Sequence of chain 1.B:
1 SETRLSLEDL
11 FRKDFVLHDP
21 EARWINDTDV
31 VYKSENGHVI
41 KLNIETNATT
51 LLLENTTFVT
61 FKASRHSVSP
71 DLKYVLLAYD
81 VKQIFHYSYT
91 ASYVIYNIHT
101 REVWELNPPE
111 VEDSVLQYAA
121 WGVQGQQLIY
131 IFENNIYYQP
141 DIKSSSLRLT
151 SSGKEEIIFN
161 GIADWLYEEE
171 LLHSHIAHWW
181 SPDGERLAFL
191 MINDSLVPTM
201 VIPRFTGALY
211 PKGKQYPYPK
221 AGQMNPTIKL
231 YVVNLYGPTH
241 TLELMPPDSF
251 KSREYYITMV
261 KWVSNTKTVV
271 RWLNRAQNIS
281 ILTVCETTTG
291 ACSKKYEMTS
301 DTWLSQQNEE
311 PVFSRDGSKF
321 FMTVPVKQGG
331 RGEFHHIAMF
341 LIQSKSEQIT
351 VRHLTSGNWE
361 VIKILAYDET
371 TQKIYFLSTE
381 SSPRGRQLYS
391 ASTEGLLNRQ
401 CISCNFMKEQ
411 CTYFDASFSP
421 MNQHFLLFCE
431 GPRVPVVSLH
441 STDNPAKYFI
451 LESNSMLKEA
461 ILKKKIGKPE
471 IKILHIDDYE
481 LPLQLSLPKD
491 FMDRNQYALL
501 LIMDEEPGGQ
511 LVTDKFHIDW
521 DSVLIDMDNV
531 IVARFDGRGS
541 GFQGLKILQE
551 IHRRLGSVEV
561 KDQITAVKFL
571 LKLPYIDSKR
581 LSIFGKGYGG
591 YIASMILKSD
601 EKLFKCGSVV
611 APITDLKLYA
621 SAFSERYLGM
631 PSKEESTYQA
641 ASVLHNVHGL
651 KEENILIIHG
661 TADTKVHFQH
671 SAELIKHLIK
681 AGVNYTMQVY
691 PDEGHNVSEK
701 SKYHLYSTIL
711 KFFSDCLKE

Sequence of chain 1.A:
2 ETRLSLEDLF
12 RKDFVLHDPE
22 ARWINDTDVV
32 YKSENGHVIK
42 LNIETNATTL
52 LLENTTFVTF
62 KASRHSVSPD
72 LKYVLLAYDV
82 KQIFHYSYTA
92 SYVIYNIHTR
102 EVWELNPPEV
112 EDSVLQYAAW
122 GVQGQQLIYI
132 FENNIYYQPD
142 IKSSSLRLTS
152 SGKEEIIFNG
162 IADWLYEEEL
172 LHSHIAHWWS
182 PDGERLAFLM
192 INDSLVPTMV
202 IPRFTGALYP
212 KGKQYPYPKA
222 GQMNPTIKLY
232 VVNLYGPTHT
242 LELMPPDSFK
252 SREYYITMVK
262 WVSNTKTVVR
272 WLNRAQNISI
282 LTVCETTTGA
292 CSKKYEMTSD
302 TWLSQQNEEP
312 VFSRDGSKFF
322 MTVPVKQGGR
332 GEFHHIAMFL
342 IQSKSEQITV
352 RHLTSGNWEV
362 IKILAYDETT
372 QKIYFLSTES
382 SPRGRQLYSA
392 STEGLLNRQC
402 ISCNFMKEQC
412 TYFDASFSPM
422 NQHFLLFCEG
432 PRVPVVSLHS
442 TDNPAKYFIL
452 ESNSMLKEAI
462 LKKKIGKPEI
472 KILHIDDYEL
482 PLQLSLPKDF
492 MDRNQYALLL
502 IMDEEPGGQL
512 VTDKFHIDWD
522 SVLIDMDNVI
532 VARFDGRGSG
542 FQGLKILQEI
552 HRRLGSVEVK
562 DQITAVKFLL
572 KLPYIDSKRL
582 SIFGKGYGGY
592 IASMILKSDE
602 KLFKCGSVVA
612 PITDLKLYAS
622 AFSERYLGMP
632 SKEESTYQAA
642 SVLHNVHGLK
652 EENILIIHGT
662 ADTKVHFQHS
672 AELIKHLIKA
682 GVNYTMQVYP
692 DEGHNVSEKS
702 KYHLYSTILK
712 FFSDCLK

A small-molecule ligand and the protein it binds are described below.
Small molecule (SMILES): CC(=O)N[C@@H]1[C@@H](O)[C@H](O)[C@@H](CO)O[C@H]1O

Binding-site contacts:
Ligand atom C8 contacts residue GLY682 of chain 1.B at 4.4 Å.
Ligand atom O6 contacts residue ASN684 of chain 1.B at 4.1 Å.
Ligand atom C3 contacts residue ASN684 of chain 1.B at 3.8 Å.
Ligand atom C4 contacts residue ASN684 of chain 1.B at 4.2 Å.
Ligand atom O6 contacts residue LYS711 of chain 1.A at 2.8 Å (salt-bridge).
Ligand atom O5 contacts residue LYS711 of chain 1.A at 3.4 Å (salt-bridge).
Ligand atom C1 contacts residue ASN684 of chain 1.B at 1.4 Å.
Ligand atom C6 contacts residue LYS711 of chain 1.A at 2.6 Å.
Ligand atom C5 contacts residue ASN684 of chain 1.B at 3.5 Å.
Ligand atom C6 contacts residue ASN684 of chain 1.B at 4.2 Å.
Ligand atom C5 contacts residue LYS711 of chain 1.A at 3.1 Å.
Ligand atom C2 contacts residue ASN684 of chain 1.B at 2.4 Å.
Ligand atom C7 contacts residue ASN684 of chain 1.B at 3.5 Å.
Ligand atom N2 contacts residue ASN684 of chain 1.B at 2.8 Å (h-bond).
Ligand atom O5 contacts residue ASN684 of chain 1.B at 2.4 Å (h-bond).
Ligand atom O7 contacts residue ASN684 of chain 1.B at 3.5 Å (h-bond).